A protein and the small-molecule ligand that binds it are described below.
Small molecule (SMILES): CC(=O)N[C@@H]1[C@@H](O)[C@H](O)[C@@H](CO)O[C@H]1O

Sequence of chain 4.A:
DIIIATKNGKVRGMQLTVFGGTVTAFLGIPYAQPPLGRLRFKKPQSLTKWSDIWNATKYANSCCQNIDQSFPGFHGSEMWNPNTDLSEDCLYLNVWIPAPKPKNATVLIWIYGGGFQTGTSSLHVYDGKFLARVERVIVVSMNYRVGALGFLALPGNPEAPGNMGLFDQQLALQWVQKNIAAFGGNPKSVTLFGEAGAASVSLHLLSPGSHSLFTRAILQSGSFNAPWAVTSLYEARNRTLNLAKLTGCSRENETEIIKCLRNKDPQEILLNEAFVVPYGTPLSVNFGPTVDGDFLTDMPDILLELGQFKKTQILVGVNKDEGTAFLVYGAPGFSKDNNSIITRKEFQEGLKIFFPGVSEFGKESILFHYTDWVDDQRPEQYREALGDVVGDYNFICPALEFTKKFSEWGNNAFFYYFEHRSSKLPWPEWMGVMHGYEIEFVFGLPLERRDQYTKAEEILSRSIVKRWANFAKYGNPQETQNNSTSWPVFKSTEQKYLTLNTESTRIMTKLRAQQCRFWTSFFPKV

Binding-site contacts:
Ligand atom O5 contacts residue THR258 of chain 4.A at 4.4 Å.
Ligand atom O7 contacts residue ASN256 of chain 4.A at 3.0 Å (h-bond).
Ligand atom C5 contacts residue THR258 of chain 4.A at 4.4 Å.
Ligand atom C7 contacts residue ASN256 of chain 4.A at 3.2 Å.
Ligand atom C3 contacts residue ASN256 of chain 4.A at 3.7 Å.
Ligand atom C1 contacts residue ASN256 of chain 4.A at 1.4 Å.
Ligand atom O5 contacts residue ASN256 of chain 4.A at 2.4 Å (h-bond).
Ligand atom C2 contacts residue ASN256 of chain 4.A at 2.3 Å.
Ligand atom C4 contacts residue ASN256 of chain 4.A at 4.2 Å.
Ligand atom N2 contacts residue ASN256 of chain 4.A at 2.8 Å (h-bond).
Ligand atom C5 contacts residue ASN256 of chain 4.A at 3.6 Å.